Sequence of chain 1.B:
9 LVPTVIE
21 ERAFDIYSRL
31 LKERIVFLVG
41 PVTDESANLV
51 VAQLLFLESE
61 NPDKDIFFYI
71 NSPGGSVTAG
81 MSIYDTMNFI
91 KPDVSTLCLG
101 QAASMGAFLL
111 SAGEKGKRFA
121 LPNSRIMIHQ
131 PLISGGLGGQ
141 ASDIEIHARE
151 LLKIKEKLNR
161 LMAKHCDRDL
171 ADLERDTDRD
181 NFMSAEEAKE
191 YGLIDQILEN

Sequence of chain 1.C:
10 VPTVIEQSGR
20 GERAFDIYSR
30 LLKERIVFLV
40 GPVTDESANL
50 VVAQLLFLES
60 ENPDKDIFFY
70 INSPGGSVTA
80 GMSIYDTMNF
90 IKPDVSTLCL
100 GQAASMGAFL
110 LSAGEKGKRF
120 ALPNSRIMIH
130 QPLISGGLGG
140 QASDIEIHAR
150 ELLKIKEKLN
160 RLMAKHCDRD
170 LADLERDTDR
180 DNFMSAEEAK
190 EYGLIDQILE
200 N

This small molecule binds to this protein.
Small molecule (SMILES): C/C=C/C=C/C=C/C(=O)N[C@@H](Cc1ccccc1)C(=O)N[C@H]1COC(=O)[C@@H]2C[C@@H](C)CN2C(=O)[C@H](C)NC(=O)[C@H](C)N(C)C(=O)[C@@H]2CCCN2C1=O

Binding-site contacts:
Ligand atom CE1 contacts residue LEU121 of chain 1.C at 3.8 Å (hydrophobic).
Ligand atom CE2 contacts residue LEU55 of chain 1.B at 3.9 Å (hydrophobic).
Ligand atom CB contacts residue PHE67 of chain 1.C at 3.6 Å (hydrophobic).
Ligand atom CM contacts residue LEU198 of chain 1.C at 3.6 Å (hydrophobic).
Ligand atom CB contacts residue PHE119 of chain 1.C at 3.9 Å (hydrophobic).
Ligand atom C8 contacts residue SER59 of chain 1.B at 3.7 Å.
Ligand atom C4 contacts residue ILE35 of chain 1.C at 3.5 Å (hydrophobic).
Ligand atom CZ contacts residue LEU121 of chain 1.C at 3.7 Å (hydrophobic).
Ligand atom C7 contacts residue PHE56 of chain 1.B at 3.7 Å (hydrophobic).
Ligand atom O contacts residue PHE67 of chain 1.C at 3.8 Å.
Ligand atom CA contacts residue PHE67 of chain 1.C at 3.4 Å (hydrophobic).
Ligand atom CE1 contacts residue THR86 of chain 1.B at 3.8 Å.
Ligand atom C contacts residue TYR69 of chain 1.C at 3.8 Å (hydrophobic).
Ligand atom O contacts residue TYR69 of chain 1.C at 2.7 Å (h-bond).
Ligand atom C2 contacts residue LEU55 of chain 1.B at 3.8 Å (hydrophobic).
Ligand atom C2 contacts residue TYR69 of chain 1.C at 3.3 Å (hydrophobic).
Ligand atom CE contacts residue GLU33 of chain 1.C at 3.9 Å.
Ligand atom CD1 contacts residue PHE89 of chain 1.B at 3.7 Å (hydrophobic).
Ligand atom CB contacts residue PHE67 of chain 1.C at 3.9 Å (hydrophobic).
Ligand atom C7 contacts residue SER59 of chain 1.B at 3.4 Å.
Ligand atom CD2 contacts residue TYR69 of chain 1.C at 3.6 Å (hydrophobic).
Ligand atom CD contacts residue TYR69 of chain 1.C at 3.6 Å (hydrophobic).
Ligand atom C8 contacts residue LEU30 of chain 1.C at 3.8 Å (hydrophobic).
Ligand atom N contacts residue PHE67 of chain 1.C at 3.8 Å.
Ligand atom C contacts residue PHE67 of chain 1.C at 3.4 Å (hydrophobic).
Ligand atom O contacts residue PHE67 of chain 1.C at 3.8 Å.
Ligand atom C1 contacts residue LEU55 of chain 1.B at 3.8 Å (hydrophobic).
Ligand atom O contacts residue PHE89 of chain 1.B at 3.7 Å.
Ligand atom C1 contacts residue TYR69 of chain 1.C at 3.7 Å (hydrophobic).
Ligand atom CA contacts residue PHE89 of chain 1.B at 3.6 Å (hydrophobic).
Ligand atom CE2 contacts residue TYR69 of chain 1.C at 3.7 Å (hydrophobic).
Ligand atom C contacts residue PHE89 of chain 1.B at 3.8 Å (hydrophobic).
Ligand atom N contacts residue PHE89 of chain 1.B at 3.6 Å.
Ligand atom C7 contacts residue LEU55 of chain 1.B at 3.9 Å (hydrophobic).
Ligand atom CA contacts residue PHE67 of chain 1.C at 3.7 Å (hydrophobic).
Ligand atom CD1 contacts residue LEU121 of chain 1.C at 3.9 Å (hydrophobic).
Ligand atom CM contacts residue PHE119 of chain 1.C at 3.8 Å (hydrophobic).
Ligand atom CZ contacts residue THR86 of chain 1.B at 3.5 Å.
Ligand atom N contacts residue TYR69 of chain 1.C at 3.1 Å (h-bond).
Ligand atom C8 contacts residue ARG29 of chain 1.C at 3.8 Å.